This small molecule binds to this protein.
Small molecule (SMILES): C=C(/N=C/c1c(COP(=O)(O)O)cnc(C)c1O)C(=O)O

Binding-site contacts:
Ligand atom C4A contacts residue LYS87 of chain 1.B at 3.4 Å.
Ligand atom OP2 contacts residue HIS86 of chain 1.B at 3.1 Å (h-bond).
Ligand atom OP1 contacts residue SER235 of chain 1.B at 3.5 Å (h-bond).
Ligand atom O contacts residue GLY113 of chain 1.B at 3.4 Å (h-bond).
Ligand atom P contacts residue SER235 of chain 1.B at 3.5 Å.
Ligand atom O3 contacts residue GLN114 of chain 1.B at 3.5 Å.
Ligand atom O contacts residue HIS115 of chain 1.B at 2.7 Å (h-bond).
Ligand atom O contacts residue THR110 of chain 1.B at 3.5 Å (h-bond).
Ligand atom OP3 contacts residue GLY234 of chain 1.B at 3.5 Å (h-bond).
Ligand atom OP3 contacts residue THR190 of chain 1.B at 2.6 Å (h-bond).
Ligand atom C4A contacts residue GLY303 of chain 1.B at 3.4 Å.
Ligand atom O3 contacts residue ALA112 of chain 1.B at 3.5 Å.
Ligand atom OP1 contacts residue GLY233 of chain 1.B at 2.9 Å (h-bond).
Ligand atom C6 contacts residue GLU350 of chain 1.B at 3.5 Å.
Ligand atom N1 contacts residue GLU350 of chain 1.B at 3.4 Å.
Ligand atom N1 contacts residue SER377 of chain 1.B at 2.6 Å (h-bond).
Ligand atom OP1 contacts residue GLY232 of chain 1.B at 2.8 Å (h-bond).
Ligand atom C2 contacts residue SER377 of chain 1.B at 3.5 Å.
Ligand atom C contacts residue HIS115 of chain 1.B at 3.5 Å.
Ligand atom OP1 contacts residue GLY234 of chain 1.B at 2.8 Å (h-bond).
Ligand atom C contacts residue GLY111 of chain 1.B at 3.6 Å.
Ligand atom C contacts residue ALA112 of chain 1.B at 3.4 Å (hydrophobic).
Ligand atom OP2 contacts residue SER235 of chain 1.B at 3.3 Å (h-bond).
Ligand atom C6 contacts residue CYS230 of chain 1.B at 3.6 Å (hydrophobic).
Ligand atom CA contacts residue ALA112 of chain 1.B at 3.5 Å (hydrophobic).
Ligand atom N contacts residue LYS87 of chain 1.B at 3.5 Å.
Ligand atom OXT contacts residue HIS115 of chain 1.B at 3.5 Å.
Ligand atom O contacts residue ALA112 of chain 1.B at 3.6 Å.
Ligand atom OXT contacts residue GLY111 of chain 1.B at 2.8 Å (h-bond).
Ligand atom P contacts residue LYS87 of chain 1.B at 3.6 Å.
Ligand atom OP3 contacts residue SER235 of chain 1.B at 2.7 Å (h-bond).
Ligand atom O contacts residue GLN114 of chain 1.B at 2.9 Å (h-bond).
Ligand atom OXT contacts residue THR110 of chain 1.B at 2.6 Å (h-bond).
Ligand atom CB contacts residue BZI1 of chain 1.E at 3.2 Å.
Ligand atom C6 contacts residue SER377 of chain 1.B at 3.3 Å.
Ligand atom OP2 contacts residue ASN236 of chain 1.B at 2.8 Å (h-bond).
Ligand atom C contacts residue THR110 of chain 1.B at 3.4 Å.
Ligand atom OP4 contacts residue LYS87 of chain 1.B at 3.2 Å (salt-bridge).
Ligand atom C5A contacts residue GLY303 of chain 1.B at 3.5 Å.
Ligand atom OP3 contacts residue LYS87 of chain 1.B at 3.0 Å (salt-bridge).

Sequence of chain 1.B:
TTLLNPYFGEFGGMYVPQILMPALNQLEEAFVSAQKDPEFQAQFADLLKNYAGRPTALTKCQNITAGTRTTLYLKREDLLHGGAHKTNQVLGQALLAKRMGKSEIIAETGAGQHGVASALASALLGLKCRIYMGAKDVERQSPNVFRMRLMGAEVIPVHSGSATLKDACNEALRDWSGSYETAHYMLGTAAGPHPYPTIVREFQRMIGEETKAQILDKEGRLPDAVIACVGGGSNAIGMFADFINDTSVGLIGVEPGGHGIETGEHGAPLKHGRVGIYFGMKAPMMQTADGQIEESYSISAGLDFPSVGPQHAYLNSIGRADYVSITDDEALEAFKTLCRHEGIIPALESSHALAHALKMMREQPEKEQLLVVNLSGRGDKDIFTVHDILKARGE